Sequence of chain 1.D:
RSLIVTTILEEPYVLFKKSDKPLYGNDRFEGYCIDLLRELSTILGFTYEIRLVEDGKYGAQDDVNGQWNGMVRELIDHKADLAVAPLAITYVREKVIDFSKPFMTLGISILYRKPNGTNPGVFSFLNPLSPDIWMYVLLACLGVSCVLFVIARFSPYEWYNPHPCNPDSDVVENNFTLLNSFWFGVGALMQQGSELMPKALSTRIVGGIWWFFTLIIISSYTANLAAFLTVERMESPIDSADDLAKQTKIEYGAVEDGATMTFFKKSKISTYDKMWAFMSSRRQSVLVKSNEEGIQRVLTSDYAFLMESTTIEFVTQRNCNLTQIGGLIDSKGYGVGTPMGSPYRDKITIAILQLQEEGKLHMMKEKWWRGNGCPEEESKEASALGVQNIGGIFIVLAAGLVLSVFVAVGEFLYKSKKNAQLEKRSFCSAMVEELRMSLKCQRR

Binding-site contacts:
Ligand atom CA contacts residue ALA689 of chain 1.D at 3.9 Å (hydrophobic).
Ligand atom OE1 contacts residue MET737 of chain 1.D at 3.8 Å.
Ligand atom OXT contacts residue ALA518 of chain 1.D at 3.4 Å.
Ligand atom CB contacts residue GLY688 of chain 1.D at 4.0 Å.
Ligand atom N contacts residue PRO516 of chain 1.D at 4.2 Å.
Ligand atom C contacts residue ARG523 of chain 1.D at 3.6 Å.
Ligand atom OXT contacts residue ARG523 of chain 1.D at 3.6 Å (salt-bridge).
Ligand atom CB contacts residue ALA689 of chain 1.D at 4.0 Å (hydrophobic).
Ligand atom O contacts residue ALA689 of chain 1.D at 2.6 Å (h-bond).
Ligand atom O contacts residue TYR488 of chain 1.D at 3.4 Å.
Ligand atom O contacts residue GLY688 of chain 1.D at 3.4 Å.
Ligand atom C contacts residue TYR488 of chain 1.D at 3.4 Å (hydrophobic).
Ligand atom CD contacts residue THR690 of chain 1.D at 3.3 Å.
Ligand atom CB contacts residue TYR488 of chain 1.D at 3.5 Å (hydrophobic).
Ligand atom CA contacts residue GLU738 of chain 1.D at 3.4 Å.
Ligand atom OXT contacts residue PRO516 of chain 1.D at 3.4 Å (h-bond).
Ligand atom N contacts residue GLU738 of chain 1.D at 3.4 Å.
Ligand atom OE2 contacts residue THR690 of chain 1.D at 3.1 Å (h-bond).
Ligand atom CB contacts residue GLU738 of chain 1.D at 4.1 Å.
Ligand atom OE1 contacts residue THR690 of chain 1.D at 3.0 Å (h-bond).
Ligand atom OE1 contacts residue LEU736 of chain 1.D at 3.9 Å.
Ligand atom N contacts residue TYR764 of chain 1.D at 3.7 Å.
Ligand atom OE2 contacts residue GLY688 of chain 1.D at 3.7 Å.
Ligand atom OE1 contacts residue GLU738 of chain 1.D at 3.0 Å (salt-bridge).
Ligand atom CG contacts residue ASN721 of chain 1.D at 4.2 Å.
Ligand atom CD contacts residue VAL685 of chain 1.D at 3.7 Å (hydrophobic).
Ligand atom OE1 contacts residue VAL685 of chain 1.D at 3.9 Å.
Ligand atom OE2 contacts residue GLU738 of chain 1.D at 3.5 Å (salt-bridge).
Ligand atom CA contacts residue TYR488 of chain 1.D at 3.7 Å (hydrophobic).
Ligand atom CG contacts residue VAL685 of chain 1.D at 3.9 Å (hydrophobic).
Ligand atom OXT contacts residue ALA689 of chain 1.D at 4.0 Å.
Ligand atom OXT contacts residue TYR488 of chain 1.D at 3.5 Å.
Ligand atom C contacts residue PRO516 of chain 1.D at 4.3 Å (hydrophobic).
Ligand atom CD contacts residue GLU738 of chain 1.D at 3.1 Å.
Ligand atom O contacts residue ARG523 of chain 1.D at 2.6 Å (salt-bridge).
Ligand atom N contacts residue TYR488 of chain 1.D at 3.5 Å.
Ligand atom OE2 contacts residue VAL685 of chain 1.D at 3.8 Å.
Ligand atom CG contacts residue GLU738 of chain 1.D at 3.8 Å.
Ligand atom OE2 contacts residue ALA689 of chain 1.D at 3.5 Å (h-bond).
Ligand atom C contacts residue ALA689 of chain 1.D at 3.4 Å (hydrophobic).

A small-molecule ligand and the protein it binds are described below.
Small molecule (SMILES): N[C@@H](CCC(=O)O)C(=O)O